Binding-site contacts:
Ligand atom N2 contacts residue PRO60 of chain 1.C at 3.1 Å (h-bond).
Ligand atom C7 contacts residue ASN62 of chain 1.C at 3.8 Å.
Ligand atom C5 contacts residue ASN62 of chain 1.C at 3.7 Å.
Ligand atom C3 contacts residue ASN62 of chain 1.C at 3.8 Å.
Ligand atom C7 contacts residue PRO59 of chain 1.C at 4.3 Å (hydrophobic).
Ligand atom C7 contacts residue PRO60 of chain 1.C at 3.7 Å (hydrophobic).
Ligand atom O7 contacts residue PRO60 of chain 1.C at 3.5 Å (h-bond).
Ligand atom C8 contacts residue ASN62 of chain 1.C at 4.2 Å.
Ligand atom C2 contacts residue ASN62 of chain 1.C at 2.5 Å.
Ligand atom O5 contacts residue ASN62 of chain 1.C at 2.4 Å (h-bond).
Ligand atom C3 contacts residue PRO59 of chain 1.C at 4.4 Å (hydrophobic).
Ligand atom O7 contacts residue PRO59 of chain 1.C at 4.0 Å.
Ligand atom O7 contacts residue ASN55 of chain 1.C at 3.9 Å.
Ligand atom C1 contacts residue PRO60 of chain 1.C at 4.2 Å (hydrophobic).
Ligand atom C2 contacts residue PRO60 of chain 1.C at 4.2 Å (hydrophobic).
Ligand atom C1 contacts residue ASN62 of chain 1.C at 1.4 Å.
Ligand atom C4 contacts residue ASN62 of chain 1.C at 4.3 Å.
Ligand atom N2 contacts residue ASN62 of chain 1.C at 2.9 Å (h-bond).
Ligand atom O3 contacts residue PRO59 of chain 1.C at 3.9 Å.
Ligand atom N2 contacts residue PRO59 of chain 1.C at 4.2 Å.

Sequence of chain 1.C:
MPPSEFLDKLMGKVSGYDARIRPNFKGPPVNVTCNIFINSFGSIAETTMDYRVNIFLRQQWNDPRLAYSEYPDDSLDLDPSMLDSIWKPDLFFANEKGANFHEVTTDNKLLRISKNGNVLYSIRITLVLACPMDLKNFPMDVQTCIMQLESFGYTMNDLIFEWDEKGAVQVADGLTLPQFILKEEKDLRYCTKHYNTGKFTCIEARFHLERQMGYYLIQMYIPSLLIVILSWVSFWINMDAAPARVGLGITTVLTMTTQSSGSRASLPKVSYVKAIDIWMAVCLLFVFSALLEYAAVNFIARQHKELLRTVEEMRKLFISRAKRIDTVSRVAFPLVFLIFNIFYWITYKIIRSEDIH

The protein below binds the small molecule below.
Small molecule (SMILES): CC(=O)N[C@@H]1[C@@H](O)[C@H](O)[C@@H](CO)O[C@H]1O